The small molecule below binds the protein below.
Small molecule (SMILES): C/C=C1\[C@H]2C=C(C)C[C@]1(N)c1ccc(=O)[nH]c1C2

Sequence of chain 2.A:
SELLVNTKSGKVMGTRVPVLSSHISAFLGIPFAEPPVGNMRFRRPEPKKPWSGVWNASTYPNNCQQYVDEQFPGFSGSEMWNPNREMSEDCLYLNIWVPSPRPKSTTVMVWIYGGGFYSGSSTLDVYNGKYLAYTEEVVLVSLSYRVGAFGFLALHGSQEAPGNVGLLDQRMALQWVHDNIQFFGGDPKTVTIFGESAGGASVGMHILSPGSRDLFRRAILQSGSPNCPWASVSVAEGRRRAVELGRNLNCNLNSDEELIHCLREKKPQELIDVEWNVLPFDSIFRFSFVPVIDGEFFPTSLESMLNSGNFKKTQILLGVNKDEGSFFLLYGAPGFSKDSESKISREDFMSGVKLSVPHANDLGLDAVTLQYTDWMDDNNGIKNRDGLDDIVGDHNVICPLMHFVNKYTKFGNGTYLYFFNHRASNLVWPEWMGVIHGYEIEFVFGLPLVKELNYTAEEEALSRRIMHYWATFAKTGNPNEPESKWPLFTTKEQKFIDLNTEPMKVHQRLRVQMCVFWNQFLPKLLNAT

Binding-site contacts:
Ligand atom C15 contacts residue TRP84 of chain 2.A at 3.7 Å (hydrophobic).
Ligand atom C1 contacts residue GLY123 of chain 2.A at 3.7 Å.
Ligand atom C15 contacts residue HIS440 of chain 2.A at 3.9 Å.
Ligand atom O1 contacts residue SER124 of chain 2.A at 3.8 Å.
Ligand atom N1 contacts residue TYR130 of chain 2.A at 3.3 Å (h-bond).
Ligand atom N2 contacts residue SER122 of chain 2.A at 3.3 Å (h-bond).
Ligand atom O1 contacts residue GLY123 of chain 2.A at 3.5 Å.
Ligand atom C2 contacts residue TRP84 of chain 2.A at 3.5 Å (hydrophobic).
Ligand atom O1 contacts residue LEU127 of chain 2.A at 3.7 Å.
Ligand atom C5 contacts residue GLY118 of chain 2.A at 3.5 Å.
Ligand atom C1 contacts residue TYR130 of chain 2.A at 3.3 Å (hydrophobic).
Ligand atom C7 contacts residue HIS440 of chain 2.A at 3.7 Å.
Ligand atom O1 contacts residue TYR130 of chain 2.A at 2.6 Å (h-bond).
Ligand atom C4 contacts residue SER122 of chain 2.A at 3.9 Å.
Ligand atom C6 contacts residue GLY117 of chain 2.A at 3.4 Å.
Ligand atom C10 contacts residue GLY119 of chain 2.A at 4.0 Å.
Ligand atom C9 contacts residue PHE331 of chain 2.A at 3.8 Å (hydrophobic).
Ligand atom C6 contacts residue GLU199 of chain 2.A at 3.5 Å.
Ligand atom C9 contacts residue SER200 of chain 2.A at 3.9 Å.
Ligand atom C4 contacts residue GLY118 of chain 2.A at 3.6 Å.
Ligand atom C10 contacts residue TYR121 of chain 2.A at 3.9 Å (hydrophobic).
Ligand atom C6 contacts residue GLY118 of chain 2.A at 3.7 Å.
Ligand atom N1 contacts residue GLY117 of chain 2.A at 3.8 Å.
Ligand atom N2 contacts residue TYR121 of chain 2.A at 3.3 Å (h-bond).
Ligand atom C2 contacts residue GLY123 of chain 2.A at 3.6 Å.
Ligand atom C8 contacts residue HIS440 of chain 2.A at 3.5 Å.
Ligand atom C3 contacts residue SER122 of chain 2.A at 3.6 Å.
Ligand atom C9 contacts residue GLY118 of chain 2.A at 3.9 Å.
Ligand atom C1 contacts residue TRP84 of chain 2.A at 4.1 Å (hydrophobic).
Ligand atom C5 contacts residue GLY117 of chain 2.A at 4.0 Å.
Ligand atom N1 contacts residue GLY118 of chain 2.A at 3.7 Å.
Ligand atom C9 contacts residue PHE290 of chain 2.A at 4.0 Å (hydrophobic).
Ligand atom C3 contacts residue TRP84 of chain 2.A at 3.9 Å (hydrophobic).
Ligand atom C15 contacts residue PHE330 of chain 2.A at 3.8 Å (hydrophobic).
Ligand atom N1 contacts residue TRP84 of chain 2.A at 4.0 Å.
Ligand atom O1 contacts residue TYR116 of chain 2.A at 3.7 Å.
Ligand atom C10 contacts residue GLY118 of chain 2.A at 3.5 Å.
Ligand atom C11 contacts residue GLY118 of chain 2.A at 3.6 Å.
Ligand atom C13 contacts residue PHE330 of chain 2.A at 4.1 Å (hydrophobic).
Ligand atom C9 contacts residue GLY119 of chain 2.A at 3.5 Å.